Binding-site contacts:
Ligand atom C7 contacts residue ASN154 of chain 29.B at 3.4 Å.
Ligand atom N2 contacts residue ASN154 of chain 29.B at 2.9 Å.
Ligand atom C5 contacts residue MET151 of chain 29.B at 4.1 Å (hydrophobic).
Ligand atom O5 contacts residue ASN154 of chain 29.B at 2.4 Å (h-bond).
Ligand atom C1 contacts residue MET151 of chain 29.B at 4.2 Å (hydrophobic).
Ligand atom C3 contacts residue ASN154 of chain 29.B at 3.9 Å.
Ligand atom O3 contacts residue MET151 of chain 29.B at 4.2 Å.
Ligand atom O7 contacts residue ASN154 of chain 29.B at 4.3 Å.
Ligand atom C2 contacts residue MET151 of chain 29.B at 4.0 Å (hydrophobic).
Ligand atom O5 contacts residue MET151 of chain 29.B at 3.7 Å.
Ligand atom C3 contacts residue MET151 of chain 29.B at 4.1 Å (hydrophobic).
Ligand atom C4 contacts residue MET151 of chain 29.B at 3.5 Å (hydrophobic).
Ligand atom C1 contacts residue ASN154 of chain 29.B at 1.4 Å.
Ligand atom C8 contacts residue ASN154 of chain 29.B at 3.0 Å.
Ligand atom C5 contacts residue ASN154 of chain 29.B at 3.7 Å.
Ligand atom C2 contacts residue ASN154 of chain 29.B at 2.5 Å.
Ligand atom O4 contacts residue MET151 of chain 29.B at 4.4 Å.
Ligand atom C4 contacts residue ASN154 of chain 29.B at 4.2 Å.

Sequence of chain 29.B:
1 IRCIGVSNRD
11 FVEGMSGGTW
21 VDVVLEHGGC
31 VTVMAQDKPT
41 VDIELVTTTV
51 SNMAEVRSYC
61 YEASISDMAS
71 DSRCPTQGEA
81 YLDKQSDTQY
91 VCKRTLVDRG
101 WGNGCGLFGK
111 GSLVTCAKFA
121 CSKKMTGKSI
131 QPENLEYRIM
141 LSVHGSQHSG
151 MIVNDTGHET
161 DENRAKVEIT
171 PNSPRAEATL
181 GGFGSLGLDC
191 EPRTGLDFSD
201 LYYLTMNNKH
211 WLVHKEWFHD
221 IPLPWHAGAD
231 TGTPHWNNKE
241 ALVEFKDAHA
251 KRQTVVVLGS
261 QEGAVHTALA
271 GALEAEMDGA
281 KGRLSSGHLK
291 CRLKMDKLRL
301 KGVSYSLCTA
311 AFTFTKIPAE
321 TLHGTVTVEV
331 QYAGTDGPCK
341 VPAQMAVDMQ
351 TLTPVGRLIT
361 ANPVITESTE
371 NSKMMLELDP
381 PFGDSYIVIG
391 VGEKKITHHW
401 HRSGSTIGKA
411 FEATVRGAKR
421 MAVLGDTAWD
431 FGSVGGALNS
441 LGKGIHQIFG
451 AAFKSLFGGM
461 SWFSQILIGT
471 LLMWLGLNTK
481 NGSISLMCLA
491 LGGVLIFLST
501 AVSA

This small molecule binds to this protein.
Small molecule (SMILES): CC(=O)N[C@@H]1[C@@H](O)[C@H](O)[C@@H](CO)O[C@H]1O